Sequence of chain 1.D:
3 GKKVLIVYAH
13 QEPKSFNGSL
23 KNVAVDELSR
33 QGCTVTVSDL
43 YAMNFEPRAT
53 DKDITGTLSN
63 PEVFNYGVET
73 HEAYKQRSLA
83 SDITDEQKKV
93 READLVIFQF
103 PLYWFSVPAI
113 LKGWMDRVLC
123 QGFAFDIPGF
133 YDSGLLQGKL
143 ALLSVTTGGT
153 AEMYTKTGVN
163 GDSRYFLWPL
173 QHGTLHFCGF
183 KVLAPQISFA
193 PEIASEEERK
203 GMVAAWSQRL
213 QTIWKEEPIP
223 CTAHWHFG

The small molecule below binds the protein below.
Small molecule (SMILES): Nc1c2ccccc2[nH+]c2ccccc12

Binding-site contacts:
Ligand atom C9 contacts residue PHE127 of chain 1.C at 3.6 Å (hydrophobic).
Ligand atom C7 contacts residue PHE179 of chain 1.C at 3.4 Å (hydrophobic).
Ligand atom N10 contacts residue FAD1 of chain 1.P at 3.6 Å.
Ligand atom C3 contacts residue GLN123 of chain 1.C at 3.7 Å.
Ligand atom C1 contacts residue FAD1 of chain 1.P at 3.5 Å.
Ligand atom C6 contacts residue PHE107 of chain 1.D at 4.1 Å (hydrophobic).
Ligand atom C2 contacts residue FAD1 of chain 1.P at 3.7 Å.
Ligand atom C7 contacts residue FAD1 of chain 1.P at 3.3 Å.
Ligand atom C12 contacts residue FAD1 of chain 1.P at 3.3 Å.
Ligand atom C3 contacts residue FAD1 of chain 1.P at 4.1 Å.
Ligand atom C7 contacts residue TRP106 of chain 1.D at 4.1 Å (hydrophobic).
Ligand atom C7 contacts residue PHE107 of chain 1.D at 3.6 Å (hydrophobic).
Ligand atom C2 contacts residue GLN123 of chain 1.C at 3.9 Å.
Ligand atom C9 contacts residue PHE179 of chain 1.C at 4.5 Å (hydrophobic).
Ligand atom C6 contacts residue ASN162 of chain 1.D at 4.4 Å.
Ligand atom C6 contacts residue FAD1 of chain 1.P at 3.4 Å.
Ligand atom C12 contacts residue PHE179 of chain 1.C at 3.9 Å (hydrophobic).
Ligand atom C4 contacts residue GLN123 of chain 1.C at 4.3 Å.
Ligand atom C9 contacts residue TRP106 of chain 1.D at 4.5 Å (hydrophobic).
Ligand atom C6 contacts residue PHE179 of chain 1.C at 3.5 Å (hydrophobic).
Ligand atom C13 contacts residue PHE127 of chain 1.C at 3.5 Å (hydrophobic).
Ligand atom C7 contacts residue GLY175 of chain 1.C at 4.4 Å.
Ligand atom C9 contacts residue FAD1 of chain 1.P at 3.4 Å.
Ligand atom C11 contacts residue FAD1 of chain 1.P at 3.5 Å.
Ligand atom C13 contacts residue FAD1 of chain 1.P at 3.5 Å.
Ligand atom C4 contacts residue FAD1 of chain 1.P at 3.8 Å.
Ligand atom C5 contacts residue FAD1 of chain 1.P at 3.5 Å.
Ligand atom N9 contacts residue FAD1 of chain 1.P at 3.4 Å.
Ligand atom C8 contacts residue FAD1 of chain 1.P at 3.4 Å.
Ligand atom N9 contacts residue TRP106 of chain 1.D at 3.2 Å.
Ligand atom C5 contacts residue PHE179 of chain 1.C at 3.8 Å (hydrophobic).
Ligand atom C8 contacts residue PHE179 of chain 1.C at 3.5 Å (hydrophobic).
Ligand atom C14 contacts residue FAD1 of chain 1.P at 3.6 Å.
Ligand atom C2 contacts residue PHE127 of chain 1.C at 4.0 Å (hydrophobic).
Ligand atom N9 contacts residue PHE127 of chain 1.C at 3.6 Å.
Ligand atom C14 contacts residue PHE127 of chain 1.C at 4.2 Å (hydrophobic).
Ligand atom C8 contacts residue TRP106 of chain 1.D at 3.5 Å (hydrophobic).
Ligand atom C2 contacts residue GLY69 of chain 1.C at 4.2 Å.
Ligand atom C11 contacts residue PHE179 of chain 1.C at 4.0 Å (hydrophobic).
Ligand atom C1 contacts residue PHE127 of chain 1.C at 3.3 Å (hydrophobic).

Sequence of chain 1.C:
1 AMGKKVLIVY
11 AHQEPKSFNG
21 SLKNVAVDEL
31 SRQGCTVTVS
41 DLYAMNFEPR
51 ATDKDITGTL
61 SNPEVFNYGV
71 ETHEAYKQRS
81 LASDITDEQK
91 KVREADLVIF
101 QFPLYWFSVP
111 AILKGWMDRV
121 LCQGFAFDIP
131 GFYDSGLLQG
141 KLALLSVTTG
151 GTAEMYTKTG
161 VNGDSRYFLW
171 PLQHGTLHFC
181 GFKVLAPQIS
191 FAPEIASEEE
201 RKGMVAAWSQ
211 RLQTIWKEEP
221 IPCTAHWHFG